Binding-site contacts:
Ligand atom O3 contacts residue HIS34 of chain 1.C at 4.3 Å.
Ligand atom C5 contacts residue HIS34 of chain 1.C at 3.3 Å.
Ligand atom N2 contacts residue HIS34 of chain 1.C at 4.5 Å.
Ligand atom C4 contacts residue ASN134 of chain 1.C at 4.0 Å.
Ligand atom O4 contacts residue HIS34 of chain 1.C at 3.7 Å.
Ligand atom C2 contacts residue HIS34 of chain 1.C at 4.1 Å.
Ligand atom N2 contacts residue ASN134 of chain 1.C at 3.1 Å (h-bond).
Ligand atom C1 contacts residue ASN134 of chain 1.C at 1.4 Å.
Ligand atom C5 contacts residue ASN134 of chain 1.C at 3.5 Å.
Ligand atom C1 contacts residue GLN31 of chain 1.C at 4.3 Å.
Ligand atom C6 contacts residue HIS34 of chain 1.C at 4.3 Å.
Ligand atom C3 contacts residue HIS34 of chain 1.C at 3.3 Å.
Ligand atom C7 contacts residue ASN134 of chain 1.C at 4.2 Å.
Ligand atom O5 contacts residue ASN134 of chain 1.C at 2.2 Å (h-bond).
Ligand atom C1 contacts residue HIS34 of chain 1.C at 3.8 Å.
Ligand atom C2 contacts residue ASN134 of chain 1.C at 2.4 Å.
Ligand atom C4 contacts residue HIS34 of chain 1.C at 3.7 Å.
Ligand atom C3 contacts residue ASN134 of chain 1.C at 3.8 Å.
Ligand atom O5 contacts residue HIS34 of chain 1.C at 3.9 Å.
Ligand atom O5 contacts residue GLN31 of chain 1.C at 3.7 Å.
Ligand atom C6 contacts residue ASN134 of chain 1.C at 4.5 Å.

The protein below binds the small molecule below.
Small molecule (SMILES): CC(=O)N[C@@H]1[C@@H](O)[C@H](O)[C@@H](CO)O[C@H]1O

Sequence of chain 1.C:
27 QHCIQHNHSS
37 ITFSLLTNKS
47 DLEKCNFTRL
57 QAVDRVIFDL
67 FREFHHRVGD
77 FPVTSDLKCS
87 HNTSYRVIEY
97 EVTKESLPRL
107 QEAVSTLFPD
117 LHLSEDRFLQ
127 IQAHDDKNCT